Sequence of chain 1.A:
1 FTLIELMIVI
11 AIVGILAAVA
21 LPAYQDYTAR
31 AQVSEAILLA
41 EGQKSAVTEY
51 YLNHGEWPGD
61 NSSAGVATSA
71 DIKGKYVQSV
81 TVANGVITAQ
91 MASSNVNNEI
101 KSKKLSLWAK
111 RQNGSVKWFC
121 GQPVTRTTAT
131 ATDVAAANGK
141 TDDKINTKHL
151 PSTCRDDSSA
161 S

Sequence of chain 1.B:
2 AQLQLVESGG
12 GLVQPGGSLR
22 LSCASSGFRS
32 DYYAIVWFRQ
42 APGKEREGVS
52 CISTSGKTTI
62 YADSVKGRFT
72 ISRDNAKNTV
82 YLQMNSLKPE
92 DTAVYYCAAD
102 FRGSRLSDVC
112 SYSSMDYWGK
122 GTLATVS

A small-molecule ligand and the protein it binds are described below.
Small molecule (SMILES): O=P(O)(O)OC[C@H](O)CO

Binding-site contacts:
Ligand atom P contacts residue SER69 of chain 1.A at 2.6 Å.
Ligand atom O1P contacts residue ALA70 of chain 1.A at 4.4 Å.
Ligand atom P contacts residue THR81 of chain 1.A at 3.6 Å.
Ligand atom P contacts residue ALA70 of chain 1.A at 4.3 Å.
Ligand atom O2P contacts residue ARG106 of chain 1.B at 2.8 Å (salt-bridge).
Ligand atom O1P contacts residue ARG106 of chain 1.B at 4.5 Å.
Ligand atom O4P contacts residue SER69 of chain 1.A at 1.4 Å.
Ligand atom C3 contacts residue ARG106 of chain 1.B at 3.7 Å.
Ligand atom O1 contacts residue SER79 of chain 1.A at 2.6 Å (h-bond).
Ligand atom O3P contacts residue SER105 of chain 1.B at 3.1 Å (h-bond).
Ligand atom O1 contacts residue GLN78 of chain 1.A at 4.2 Å.
Ligand atom O4P contacts residue SER105 of chain 1.B at 4.3 Å.
Ligand atom O2P contacts residue SER69 of chain 1.A at 3.7 Å.
Ligand atom O2P contacts residue SER105 of chain 1.B at 3.3 Å.
Ligand atom C2 contacts residue SER79 of chain 1.A at 3.9 Å.
Ligand atom O4P contacts residue ALA70 of chain 1.A at 3.1 Å (h-bond).
Ligand atom O4P contacts residue TYR33 of chain 1.B at 4.5 Å.
Ligand atom O3P contacts residue LEU107 of chain 1.B at 4.4 Å.
Ligand atom O1P contacts residue SER69 of chain 1.A at 3.5 Å.
Ligand atom O2 contacts residue GLN90 of chain 1.A at 3.7 Å.
Ligand atom P contacts residue ARG106 of chain 1.B at 4.1 Å.
Ligand atom C1 contacts residue SER79 of chain 1.A at 3.8 Å.
Ligand atom O4P contacts residue GLY104 of chain 1.B at 4.0 Å.
Ligand atom O1P contacts residue THR81 of chain 1.A at 4.0 Å.
Ligand atom O2 contacts residue SER79 of chain 1.A at 3.0 Å (h-bond).
Ligand atom O2P contacts residue TYR33 of chain 1.B at 3.9 Å.
Ligand atom O3P contacts residue ARG106 of chain 1.B at 4.4 Å.
Ligand atom O4P contacts residue THR68 of chain 1.A at 4.4 Å.
Ligand atom O4P contacts residue THR81 of chain 1.A at 4.0 Å.
Ligand atom P contacts residue SER105 of chain 1.B at 3.9 Å.
Ligand atom O3P contacts residue THR81 of chain 1.A at 2.4 Å (h-bond).
Ligand atom O3P contacts residue SER69 of chain 1.A at 2.9 Å.
Ligand atom O1P contacts residue SER79 of chain 1.A at 4.0 Å.